Binding-site contacts:
Ligand atom N3 contacts residue ARG59 of chain 10.A at 3.6 Å.
Ligand atom C14 contacts residue RAV1 of chain 13.J at 1.3 Å.
Ligand atom O9 contacts residue SER27 of chain 13.A at 3.2 Å (h-bond).
Ligand atom C16 contacts residue SER27 of chain 10.A at 3.7 Å.
Ligand atom C12 contacts residue RAV1 of chain 13.J at 0.3 Å.
Ligand atom O8 contacts residue RAV1 of chain 13.J at 0.5 Å (h-bond).
Ligand atom N5 contacts residue ARG59 of chain 13.A at 4.0 Å.
Ligand atom C4 contacts residue RAV1 of chain 13.J at 0.7 Å.
Ligand atom O8 contacts residue LEU24 of chain 10.A at 2.9 Å.
Ligand atom N5 contacts residue RAV1 of chain 13.J at 1.3 Å.
Ligand atom C18 contacts residue LEU81 of chain 10.A at 3.9 Å (hydrophobic).
Ligand atom O9 contacts residue ARG59 of chain 10.A at 4.0 Å.
Ligand atom C15 contacts residue RAV1 of chain 13.J at 0.7 Å.
Ligand atom C1 contacts residue RAV1 of chain 13.J at 0.1 Å.
Ligand atom O7 contacts residue SER27 of chain 13.A at 3.8 Å.
Ligand atom C4 contacts residue ARG59 of chain 10.A at 3.9 Å.
Ligand atom C16 contacts residue RAV1 of chain 13.J at 0.7 Å.
Ligand atom C4 contacts residue SER27 of chain 13.A at 3.4 Å.
Ligand atom C17 contacts residue ALA55 of chain 10.A at 3.9 Å (hydrophobic).
Ligand atom C14 contacts residue SER27 of chain 10.A at 2.8 Å.
Ligand atom C17 contacts residue RAV1 of chain 13.J at 0.9 Å.
Ligand atom C12 contacts residue LEU81 of chain 13.A at 3.9 Å (hydrophobic).
Ligand atom C2 contacts residue RAV1 of chain 13.J at 1.3 Å.
Ligand atom C15 contacts residue ARG59 of chain 13.A at 3.5 Å.
Ligand atom C17 contacts residue SER27 of chain 10.A at 3.3 Å.
Ligand atom C18 contacts residue LEU81 of chain 13.A at 3.2 Å (hydrophobic).
Ligand atom O9 contacts residue RAV1 of chain 13.J at 0.7 Å.
Ligand atom O7 contacts residue LEU24 of chain 13.A at 3.2 Å.
Ligand atom C12 contacts residue LEU81 of chain 10.A at 3.8 Å (hydrophobic).
Ligand atom N5 contacts residue SER27 of chain 13.A at 2.7 Å (h-bond).
Ligand atom N3 contacts residue RAV1 of chain 13.J at 0.8 Å.
Ligand atom C13 contacts residue RAV1 of chain 13.J at 1.5 Å.
Ligand atom C17 contacts residue ARG59 of chain 13.A at 3.9 Å.
Ligand atom C2 contacts residue LEU24 of chain 10.A at 3.8 Å (hydrophobic).
Ligand atom O7 contacts residue RAV1 of chain 13.J at 0.5 Å (h-bond).
Ligand atom C18 contacts residue RAV1 of chain 13.J at 1.3 Å.
Ligand atom C6 contacts residue RAV1 of chain 13.J at 1.3 Å.
Ligand atom C6 contacts residue SER27 of chain 13.A at 3.7 Å.
Ligand atom C14 contacts residue TYR28 of chain 10.A at 3.6 Å (hydrophobic).
Ligand atom C14 contacts residue LEU24 of chain 10.A at 3.8 Å (hydrophobic).

Sequence of chain 13.A:
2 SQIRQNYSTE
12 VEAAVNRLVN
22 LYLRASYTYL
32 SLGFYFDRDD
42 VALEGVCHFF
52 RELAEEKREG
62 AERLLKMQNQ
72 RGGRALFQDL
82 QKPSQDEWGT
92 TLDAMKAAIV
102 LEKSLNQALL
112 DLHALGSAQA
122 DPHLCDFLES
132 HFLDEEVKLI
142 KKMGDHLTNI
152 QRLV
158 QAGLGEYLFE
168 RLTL

This protein binds this small molecule.
Small molecule (SMILES): CCC[C@H](C)C1(CC)C(=O)NC(=O)NC1=O

Sequence of chain 10.A:
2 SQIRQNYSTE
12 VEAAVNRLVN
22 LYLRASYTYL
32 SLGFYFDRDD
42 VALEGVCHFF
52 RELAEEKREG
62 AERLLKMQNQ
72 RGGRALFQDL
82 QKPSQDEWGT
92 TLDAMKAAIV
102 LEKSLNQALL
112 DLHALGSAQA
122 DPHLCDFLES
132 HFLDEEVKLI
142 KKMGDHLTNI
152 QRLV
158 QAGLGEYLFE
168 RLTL